A protein and the small-molecule ligand that binds it are described below.
Small molecule (SMILES): CC(=O)N[C@@H]1[C@@H](O)[C@H](O)[C@@H](CO)O[C@H]1O

Binding-site contacts:
Ligand atom C3 contacts residue HIS307 of chain 1.A at 4.0 Å.
Ligand atom O7 contacts residue ASN309 of chain 1.A at 3.1 Å (h-bond).
Ligand atom C3 contacts residue ASN309 of chain 1.A at 3.9 Å.
Ligand atom C7 contacts residue ASN309 of chain 1.A at 3.2 Å.
Ligand atom N2 contacts residue HIS307 of chain 1.A at 3.0 Å (h-bond).
Ligand atom C7 contacts residue THR275 of chain 1.A at 4.3 Å.
Ligand atom C8 contacts residue ASN309 of chain 1.A at 4.2 Å.
Ligand atom C8 contacts residue ASN273 of chain 1.A at 3.1 Å.
Ligand atom C4 contacts residue ASN309 of chain 1.A at 4.4 Å.
Ligand atom C5 contacts residue ASN309 of chain 1.A at 3.9 Å.
Ligand atom C1 contacts residue THR387 of chain 1.A at 4.2 Å.
Ligand atom O5 contacts residue ASN309 of chain 1.A at 2.5 Å (h-bond).
Ligand atom C8 contacts residue HIS307 of chain 1.A at 3.6 Å.
Ligand atom O3 contacts residue HIS307 of chain 1.A at 4.3 Å.
Ligand atom C8 contacts residue THR275 of chain 1.A at 3.1 Å.
Ligand atom C2 contacts residue HIS307 of chain 1.A at 3.9 Å.
Ligand atom N2 contacts residue ASN309 of chain 1.A at 2.9 Å (h-bond).
Ligand atom C8 contacts residue CYS274 of chain 1.A at 4.5 Å (hydrophobic).
Ligand atom C1 contacts residue ASN309 of chain 1.A at 1.5 Å.
Ligand atom O7 contacts residue ASN273 of chain 1.A at 3.8 Å.
Ligand atom C1 contacts residue HIS307 of chain 1.A at 4.4 Å.
Ligand atom C7 contacts residue HIS307 of chain 1.A at 3.7 Å.
Ligand atom C7 contacts residue ASN273 of chain 1.A at 4.1 Å.
Ligand atom C2 contacts residue ASN309 of chain 1.A at 2.5 Å.

Sequence of chain 1.A:
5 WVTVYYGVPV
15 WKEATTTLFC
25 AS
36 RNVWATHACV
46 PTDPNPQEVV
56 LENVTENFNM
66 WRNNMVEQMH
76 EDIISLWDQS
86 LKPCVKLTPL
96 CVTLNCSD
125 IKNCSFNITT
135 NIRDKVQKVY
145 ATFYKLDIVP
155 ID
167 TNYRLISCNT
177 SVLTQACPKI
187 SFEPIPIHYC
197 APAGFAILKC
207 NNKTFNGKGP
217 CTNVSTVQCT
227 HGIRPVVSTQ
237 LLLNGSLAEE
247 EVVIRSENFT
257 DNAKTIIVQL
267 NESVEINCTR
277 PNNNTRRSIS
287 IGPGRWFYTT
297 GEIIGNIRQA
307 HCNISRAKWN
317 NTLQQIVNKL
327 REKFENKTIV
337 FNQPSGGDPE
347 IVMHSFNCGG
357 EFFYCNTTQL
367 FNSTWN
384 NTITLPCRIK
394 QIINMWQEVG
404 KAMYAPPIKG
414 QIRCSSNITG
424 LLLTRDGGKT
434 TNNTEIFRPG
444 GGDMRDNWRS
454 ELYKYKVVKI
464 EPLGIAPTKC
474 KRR